Sequence of chain 3.A:
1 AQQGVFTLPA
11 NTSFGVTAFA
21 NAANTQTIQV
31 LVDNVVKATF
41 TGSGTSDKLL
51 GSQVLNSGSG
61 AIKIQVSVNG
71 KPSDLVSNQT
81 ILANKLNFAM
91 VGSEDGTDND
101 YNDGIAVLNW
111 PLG

Sequence of chain 1.A:
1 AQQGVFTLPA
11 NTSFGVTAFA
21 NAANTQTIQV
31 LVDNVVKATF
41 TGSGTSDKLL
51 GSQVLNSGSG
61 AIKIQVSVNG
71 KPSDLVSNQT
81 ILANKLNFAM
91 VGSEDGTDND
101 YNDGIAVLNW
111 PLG

A protein and the small-molecule ligand that binds it are described below.
Small molecule (SMILES): CO[C@H]1O[C@H](CO)[C@@H](O)[C@H](O)[C@@H]1O

Binding-site contacts:
Ligand atom C4 contacts residue CA1 of chain 3.B at 3.9 Å.
Ligand atom O2 contacts residue ALA22 of chain 3.A at 3.4 Å.
Ligand atom C3 contacts residue CA1 of chain 3.B at 3.4 Å.
Ligand atom O6 contacts residue ASP95 of chain 3.A at 2.6 Å (salt-bridge).
Ligand atom C1 contacts residue GLY113 of chain 1.A at 4.1 Å.
Ligand atom O4 contacts residue ASP98 of chain 3.A at 3.7 Å.
Ligand atom O3 contacts residue ASP98 of chain 3.A at 2.5 Å (salt-bridge).
Ligand atom O3 contacts residue CA1 of chain 3.B at 2.5 Å.
Ligand atom C2 contacts residue CA1 of chain 3.B at 3.4 Å.
Ligand atom C3 contacts residue ASP98 of chain 3.A at 3.2 Å.
Ligand atom C1 contacts residue ALA23 of chain 3.A at 3.8 Å (hydrophobic).
Ligand atom O3 contacts residue ASP100 of chain 3.A at 2.9 Å (salt-bridge).
Ligand atom C4 contacts residue CA1 of chain 3.C at 3.4 Å.
Ligand atom C4 contacts residue ASP103 of chain 3.A at 3.3 Å.
Ligand atom C7 contacts residue ALA23 of chain 3.A at 3.9 Å (hydrophobic).
Ligand atom O2 contacts residue GLY113 of chain 1.A at 2.5 Å (h-bond).
Ligand atom O6 contacts residue ALA22 of chain 3.A at 3.4 Å.
Ligand atom O2 contacts residue CA1 of chain 3.B at 2.5 Å.
Ligand atom C5 contacts residue ASP95 of chain 3.A at 3.9 Å.
Ligand atom C2 contacts residue ASP98 of chain 3.A at 3.9 Å.
Ligand atom O4 contacts residue CA1 of chain 3.C at 2.5 Å.
Ligand atom O4 contacts residue ASP103 of chain 3.A at 3.3 Å (salt-bridge).
Ligand atom O2 contacts residue ASP103 of chain 3.A at 3.8 Å.
Ligand atom C3 contacts residue ASP103 of chain 3.A at 3.6 Å.
Ligand atom C4 contacts residue ASP95 of chain 3.A at 3.4 Å.
Ligand atom O6 contacts residue ASN24 of chain 3.A at 3.1 Å (h-bond).
Ligand atom C6 contacts residue ALA23 of chain 3.A at 4.0 Å (hydrophobic).
Ligand atom O6 contacts residue ALA23 of chain 3.A at 3.3 Å (h-bond).
Ligand atom C5 contacts residue ALA23 of chain 3.A at 4.0 Å (hydrophobic).
Ligand atom O3 contacts residue CA1 of chain 3.C at 2.5 Å.
Ligand atom C6 contacts residue ASP95 of chain 3.A at 3.3 Å.
Ligand atom O5 contacts residue ALA23 of chain 3.A at 2.9 Å (h-bond).
Ligand atom O4 contacts residue ASP95 of chain 3.A at 2.6 Å (salt-bridge).
Ligand atom C2 contacts residue GLY113 of chain 1.A at 3.3 Å.
Ligand atom C6 contacts residue ASN24 of chain 3.A at 3.5 Å.
Ligand atom O2 contacts residue ASN21 of chain 3.A at 3.0 Å (h-bond).
Ligand atom O5 contacts residue ALA22 of chain 3.A at 3.9 Å.
Ligand atom C3 contacts residue CA1 of chain 3.C at 3.4 Å.
Ligand atom O4 contacts residue GLU94 of chain 3.A at 3.4 Å (salt-bridge).
Ligand atom O3 contacts residue ASP103 of chain 3.A at 3.0 Å (salt-bridge).